Sequence of chain 1.A:
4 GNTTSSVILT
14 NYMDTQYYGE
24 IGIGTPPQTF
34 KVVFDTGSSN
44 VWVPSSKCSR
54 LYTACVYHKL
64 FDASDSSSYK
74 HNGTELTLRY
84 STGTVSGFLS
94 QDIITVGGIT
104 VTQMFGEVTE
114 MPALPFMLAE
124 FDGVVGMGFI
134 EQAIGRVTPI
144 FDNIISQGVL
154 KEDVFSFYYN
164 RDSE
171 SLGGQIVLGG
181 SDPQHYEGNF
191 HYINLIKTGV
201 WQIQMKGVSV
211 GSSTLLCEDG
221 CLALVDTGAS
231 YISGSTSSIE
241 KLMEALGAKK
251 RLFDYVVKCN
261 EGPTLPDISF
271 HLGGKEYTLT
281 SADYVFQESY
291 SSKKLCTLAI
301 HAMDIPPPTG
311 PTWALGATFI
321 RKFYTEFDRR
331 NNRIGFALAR

Binding-site contacts:
Ligand atom C14 contacts residue PRO118 of chain 1.A at 3.5 Å (hydrophobic).
Ligand atom C28 contacts residue SER84 of chain 1.A at 3.7 Å.
Ligand atom C32 contacts residue GLY40 of chain 1.A at 3.2 Å.
Ligand atom C5 contacts residue GLN19 of chain 1.A at 3.4 Å.
Ligand atom C35 contacts residue ARG82 of chain 1.A at 3.4 Å.
Ligand atom C19 contacts residue VAL127 of chain 1.A at 2.5 Å (hydrophobic).
Ligand atom C4 contacts residue GLY228 of chain 1.A at 3.2 Å.
Ligand atom C14 contacts residue PHE119 of chain 1.A at 3.8 Å (hydrophobic).
Ligand atom C20 contacts residue TYR83 of chain 1.A at 2.9 Å (hydrophobic).
Ligand atom C13 contacts residue PRO118 of chain 1.A at 3.2 Å (hydrophobic).
Ligand atom C5 contacts residue GLY228 of chain 1.A at 3.9 Å.
Ligand atom C2 contacts residue THR227 of chain 1.A at 3.5 Å.
Ligand atom C2 contacts residue TYR20 of chain 1.A at 3.2 Å (hydrophobic).
Ligand atom O25 contacts residue ASP38 of chain 1.A at 3.0 Å (salt-bridge).
Ligand atom C34 contacts residue ARG82 of chain 1.A at 3.5 Å.
Ligand atom C2 contacts residue VAL36 of chain 1.A at 3.5 Å (hydrophobic).
Ligand atom N31 contacts residue GLY40 of chain 1.A at 3.1 Å (h-bond).
Ligand atom C11 contacts residue PHE124 of chain 1.A at 3.9 Å (hydrophobic).
Ligand atom O30 contacts residue SER84 of chain 1.A at 3.1 Å (h-bond).
Ligand atom O3 contacts residue TYR20 of chain 1.A at 3.0 Å (h-bond).
Ligand atom C26 contacts residue SER84 of chain 1.A at 3.3 Å.
Ligand atom O25 contacts residue ASP226 of chain 1.A at 3.5 Å (salt-bridge).
Ligand atom N23 contacts residue GLY228 of chain 1.A at 3.0 Å (h-bond).
Ligand atom C9 contacts residue PRO118 of chain 1.A at 3.6 Å (hydrophobic).
Ligand atom C15 contacts residue THR85 of chain 1.A at 3.9 Å.
Ligand atom C6 contacts residue GLY228 of chain 1.A at 3.6 Å.
Ligand atom C6 contacts residue PHE124 of chain 1.A at 3.7 Å (hydrophobic).
Ligand atom O3 contacts residue THR18 of chain 1.A at 3.7 Å.
Ligand atom O3 contacts residue GLN19 of chain 1.A at 3.2 Å.
Ligand atom C33 contacts residue ARG82 of chain 1.A at 3.3 Å.
Ligand atom C16 contacts residue THR85 of chain 1.A at 3.9 Å.
Ligand atom C33 contacts residue TYR83 of chain 1.A at 3.6 Å (hydrophobic).
Ligand atom C28 contacts residue ASP226 of chain 1.A at 3.9 Å.
Ligand atom C4 contacts residue VAL36 of chain 1.A at 3.5 Å (hydrophobic).
Ligand atom C5 contacts residue THR18 of chain 1.A at 3.4 Å.
Ligand atom O3 contacts residue VAL36 of chain 1.A at 3.7 Å.
Ligand atom C18 contacts residue VAL127 of chain 1.A at 3.8 Å (hydrophobic).
Ligand atom O30 contacts residue TYR83 of chain 1.A at 3.7 Å.
Ligand atom C24 contacts residue TYR83 of chain 1.A at 3.7 Å (hydrophobic).
Ligand atom O7 contacts residue PHE124 of chain 1.A at 3.8 Å.

The protein below binds the small molecule below.
Small molecule (SMILES): CCCCNC(=O)[C@H](C)C[C@H](O)[C@@H](N)C[C@H](Cc1ccc(OC)c(OCCCOC)c1)C(C)C